Sequence of chain 1.A:
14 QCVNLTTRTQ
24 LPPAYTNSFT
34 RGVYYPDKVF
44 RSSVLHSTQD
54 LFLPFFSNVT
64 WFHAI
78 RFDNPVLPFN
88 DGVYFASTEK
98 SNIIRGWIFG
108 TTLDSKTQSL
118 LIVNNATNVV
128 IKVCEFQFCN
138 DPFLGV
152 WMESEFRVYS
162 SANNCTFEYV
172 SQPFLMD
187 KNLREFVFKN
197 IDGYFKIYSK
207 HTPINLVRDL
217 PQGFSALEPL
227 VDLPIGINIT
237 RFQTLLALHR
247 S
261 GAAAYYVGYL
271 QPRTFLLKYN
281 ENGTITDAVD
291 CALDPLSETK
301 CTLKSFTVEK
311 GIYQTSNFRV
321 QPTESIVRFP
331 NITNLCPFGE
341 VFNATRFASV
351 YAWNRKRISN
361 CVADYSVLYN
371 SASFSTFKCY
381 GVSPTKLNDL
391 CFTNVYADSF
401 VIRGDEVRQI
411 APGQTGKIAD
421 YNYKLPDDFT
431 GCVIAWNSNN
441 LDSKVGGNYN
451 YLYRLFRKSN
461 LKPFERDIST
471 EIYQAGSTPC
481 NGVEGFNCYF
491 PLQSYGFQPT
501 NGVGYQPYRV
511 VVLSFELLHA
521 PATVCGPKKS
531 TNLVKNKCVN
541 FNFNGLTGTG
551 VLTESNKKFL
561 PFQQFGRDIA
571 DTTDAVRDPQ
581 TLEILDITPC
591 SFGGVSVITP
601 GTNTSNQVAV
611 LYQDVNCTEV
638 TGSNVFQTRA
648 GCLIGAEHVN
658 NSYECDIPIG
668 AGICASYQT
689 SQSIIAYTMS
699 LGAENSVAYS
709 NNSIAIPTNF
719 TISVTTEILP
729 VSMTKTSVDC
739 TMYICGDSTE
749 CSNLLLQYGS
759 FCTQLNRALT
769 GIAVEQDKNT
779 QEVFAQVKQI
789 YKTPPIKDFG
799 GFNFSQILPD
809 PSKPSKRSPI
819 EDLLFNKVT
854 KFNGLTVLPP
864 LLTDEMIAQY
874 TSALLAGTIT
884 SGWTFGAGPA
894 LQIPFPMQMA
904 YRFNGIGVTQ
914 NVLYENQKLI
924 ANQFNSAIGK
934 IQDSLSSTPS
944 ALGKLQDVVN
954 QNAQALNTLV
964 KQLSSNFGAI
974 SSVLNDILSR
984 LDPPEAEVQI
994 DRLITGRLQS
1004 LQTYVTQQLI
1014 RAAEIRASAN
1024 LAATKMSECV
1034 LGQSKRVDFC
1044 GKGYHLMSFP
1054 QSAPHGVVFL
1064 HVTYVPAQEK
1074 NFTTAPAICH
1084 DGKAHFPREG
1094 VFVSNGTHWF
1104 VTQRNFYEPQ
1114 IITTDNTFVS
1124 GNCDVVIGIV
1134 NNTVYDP

The protein below binds the small molecule below.
Small molecule (SMILES): CC(=O)N[C@H]1[C@H](O[C@H]2[C@H](O)[C@@H](NC(C)=O)CO[C@@H]2CO)O[C@H](CO)[C@@H](O)[C@@H]1O

Binding-site contacts:
Ligand atom O7 contacts residue ASN122 of chain 1.A at 4.0 Å.
Ligand atom O6 contacts residue VAL127 of chain 1.A at 4.1 Å.
Ligand atom C3 contacts residue ASN122 of chain 1.A at 3.8 Å.
Ligand atom C7 contacts residue ALA123 of chain 1.A at 3.6 Å (hydrophobic).
Ligand atom O6 contacts residue ASN125 of chain 1.A at 3.6 Å.
Ligand atom O6 contacts residue VAL126 of chain 1.A at 4.0 Å.
Ligand atom C8 contacts residue ALA123 of chain 1.A at 3.8 Å (hydrophobic).
Ligand atom C5 contacts residue ASN122 of chain 1.A at 3.6 Å.
Ligand atom C6 contacts residue ASN125 of chain 1.A at 4.2 Å.
Ligand atom C8 contacts residue VAL127 of chain 1.A at 4.3 Å (hydrophobic).
Ligand atom O6 contacts residue ASN122 of chain 1.A at 3.9 Å.
Ligand atom C1 contacts residue ASN122 of chain 1.A at 1.4 Å.
Ligand atom O7 contacts residue ALA123 of chain 1.A at 2.9 Å (h-bond).
Ligand atom C1 contacts residue ALA123 of chain 1.A at 3.5 Å (hydrophobic).
Ligand atom C7 contacts residue ASN122 of chain 1.A at 3.7 Å.
Ligand atom N2 contacts residue ASN122 of chain 1.A at 2.9 Å (h-bond).
Ligand atom O5 contacts residue ALA123 of chain 1.A at 4.3 Å.
Ligand atom O7 contacts residue THR124 of chain 1.A at 3.5 Å (h-bond).
Ligand atom N2 contacts residue ALA123 of chain 1.A at 4.2 Å.
Ligand atom C2 contacts residue ALA123 of chain 1.A at 4.3 Å (hydrophobic).
Ligand atom O7 contacts residue VAL127 of chain 1.A at 4.2 Å.
Ligand atom C4 contacts residue ASN122 of chain 1.A at 4.2 Å.
Ligand atom O5 contacts residue ASN122 of chain 1.A at 2.4 Å (h-bond).
Ligand atom C2 contacts residue ASN122 of chain 1.A at 2.5 Å.